The small molecule below binds the protein below.
Small molecule (SMILES): CCCc1scc(-c2cn[nH]c2)c1C[C@H](NC1=NC(C)(C)Cc2cc(Cl)ccc21)C(=O)O

Binding-site contacts:
Ligand atom O8 contacts residue THR238 of chain 1.A at 2.7 Å (h-bond).
Ligand atom N25 contacts residue LYS113 of chain 1.A at 3.6 Å.
Ligand atom N26 contacts residue ILE116 of chain 1.A at 3.6 Å.
Ligand atom O9 contacts residue GLN79 of chain 1.A at 3.5 Å (h-bond).
Ligand atom CL1 contacts residue LYS81 of chain 1.A at 3.3 Å.
Ligand atom C7 contacts residue THR237 of chain 1.A at 3.8 Å.
Ligand atom C21 contacts residue SER235 of chain 1.A at 3.4 Å.
Ligand atom C21 contacts residue ALA341 of chain 1.A at 3.6 Å (hydrophobic).
Ligand atom N11 contacts residue GLY236 of chain 1.A at 3.0 Å (h-bond).
Ligand atom C2 contacts residue TYR77 of chain 1.A at 3.6 Å (hydrophobic).
Ligand atom C20 contacts residue SER16 of chain 1.A at 3.9 Å.
Ligand atom S17 contacts residue GLN18 of chain 1.A at 3.6 Å (h-bond).
Ligand atom N26 contacts residue PHE114 of chain 1.A at 3.7 Å.
Ligand atom C16 contacts residue TRP121 of chain 1.A at 3.6 Å (hydrophobic).
Ligand atom C19 contacts residue THR238 of chain 1.A at 3.4 Å.
Ligand atom C29 contacts residue PHE114 of chain 1.A at 3.2 Å (hydrophobic).
Ligand atom C2 contacts residue PHE114 of chain 1.A at 3.4 Å (hydrophobic).
Ligand atom C21 contacts residue SER16 of chain 1.A at 3.2 Å.
Ligand atom CL1 contacts residue TYR77 of chain 1.A at 3.7 Å.
Ligand atom O8 contacts residue THR237 of chain 1.A at 3.3 Å.
Ligand atom C28 contacts residue GLY236 of chain 1.A at 3.4 Å.
Ligand atom C28 contacts residue ILE124 of chain 1.A at 3.8 Å (hydrophobic).
Ligand atom C29 contacts residue ILE116 of chain 1.A at 3.5 Å (hydrophobic).
Ligand atom CL1 contacts residue GLY80 of chain 1.A at 3.5 Å.
Ligand atom C14 contacts residue GLY236 of chain 1.A at 3.3 Å.
Ligand atom C18 contacts residue GLY236 of chain 1.A at 3.8 Å.
Ligand atom C28 contacts residue ASP38 of chain 1.A at 3.6 Å.
Ligand atom C27 contacts residue LEU36 of chain 1.A at 3.7 Å (hydrophobic).
Ligand atom C19 contacts residue GLY236 of chain 1.A at 3.3 Å.
Ligand atom CL1 contacts residue PHE114 of chain 1.A at 3.9 Å.
Ligand atom C20 contacts residue GLY19 of chain 1.A at 3.5 Å.
Ligand atom C10 contacts residue GLY236 of chain 1.A at 3.8 Å.
Ligand atom C9 contacts residue TYR77 of chain 1.A at 3.6 Å (hydrophobic).
Ligand atom C21 contacts residue GLY19 of chain 1.A at 3.8 Å.
Ligand atom C6 contacts residue LYS113 of chain 1.A at 3.5 Å.
Ligand atom C20 contacts residue GLY236 of chain 1.A at 3.8 Å.
Ligand atom N26 contacts residue LYS113 of chain 1.A at 2.8 Å (salt-bridge).
Ligand atom C29 contacts residue LYS113 of chain 1.A at 3.8 Å.
Ligand atom C23 contacts residue ILE116 of chain 1.A at 3.8 Å (hydrophobic).
Ligand atom C7 contacts residue THR238 of chain 1.A at 3.8 Å.

Sequence of chain 1.A:
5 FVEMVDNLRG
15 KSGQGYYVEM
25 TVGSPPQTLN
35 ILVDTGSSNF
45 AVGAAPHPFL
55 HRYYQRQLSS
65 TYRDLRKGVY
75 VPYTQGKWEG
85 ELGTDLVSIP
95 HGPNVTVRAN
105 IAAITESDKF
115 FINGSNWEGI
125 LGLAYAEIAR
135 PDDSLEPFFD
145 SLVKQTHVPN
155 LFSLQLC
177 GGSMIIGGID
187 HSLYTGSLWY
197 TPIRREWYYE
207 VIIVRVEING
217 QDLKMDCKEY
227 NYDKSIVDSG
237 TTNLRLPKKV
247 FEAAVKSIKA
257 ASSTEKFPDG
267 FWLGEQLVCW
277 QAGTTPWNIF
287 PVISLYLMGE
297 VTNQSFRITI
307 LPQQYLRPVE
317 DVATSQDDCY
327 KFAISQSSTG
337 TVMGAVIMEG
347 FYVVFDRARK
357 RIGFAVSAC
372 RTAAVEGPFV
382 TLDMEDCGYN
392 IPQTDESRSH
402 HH